Binding-site contacts:
Ligand atom CBG contacts residue PHE39 of chain 1.A at 3.9 Å (hydrophobic).
Ligand atom CAV contacts residue MET50 of chain 1.A at 4.4 Å (hydrophobic).
Ligand atom CAB contacts residue PHE351 of chain 1.A at 4.0 Å (hydrophobic).
Ligand atom CAA contacts residue ASN347 of chain 1.A at 3.6 Å.
Ligand atom CAI contacts residue MET50 of chain 1.A at 3.7 Å (hydrophobic).
Ligand atom CAK contacts residue PHE39 of chain 1.A at 3.6 Å (hydrophobic).
Ligand atom CAA contacts residue PHE189 of chain 1.A at 3.8 Å (hydrophobic).
Ligand atom CAN contacts residue PHE189 of chain 1.A at 3.9 Å (hydrophobic).
Ligand atom CAZ contacts residue MET50 of chain 1.A at 4.5 Å (hydrophobic).
Ligand atom OAF contacts residue ARG47 of chain 1.A at 4.2 Å.
Ligand atom CAN contacts residue ILE186 of chain 1.A at 4.3 Å (hydrophobic).
Ligand atom CAY contacts residue ARG47 of chain 1.A at 4.3 Å.
Ligand atom CAQ contacts residue ILE186 of chain 1.A at 3.5 Å (hydrophobic).
Ligand atom CBD contacts residue PHE39 of chain 1.A at 4.4 Å (hydrophobic).
Ligand atom CBA contacts residue PHE351 of chain 1.A at 4.2 Å (hydrophobic).
Ligand atom CBA contacts residue PHE189 of chain 1.A at 3.5 Å (hydrophobic).
Ligand atom OAG contacts residue ARG47 of chain 1.A at 3.8 Å.
Ligand atom CAA contacts residue LYS185 of chain 1.A at 4.5 Å.
Ligand atom CAU contacts residue LEU36 of chain 1.A at 4.0 Å (hydrophobic).
Ligand atom CAJ contacts residue PHE351 of chain 1.A at 4.1 Å (hydrophobic).
Ligand atom CAE contacts residue PHE190 of chain 1.A at 3.4 Å (hydrophobic).
Ligand atom CBE contacts residue PHE351 of chain 1.A at 4.5 Å (hydrophobic).
Ligand atom CAI contacts residue PHE39 of chain 1.A at 3.8 Å (hydrophobic).
Ligand atom CAA contacts residue PHE351 of chain 1.A at 3.6 Å (hydrophobic).
Ligand atom CAN contacts residue PHE351 of chain 1.A at 4.1 Å (hydrophobic).
Ligand atom CAP contacts residue ILE186 of chain 1.A at 3.5 Å (hydrophobic).
Ligand atom CAK contacts residue MET50 of chain 1.A at 3.8 Å (hydrophobic).
Ligand atom CAQ contacts residue PHE39 of chain 1.A at 3.7 Å (hydrophobic).
Ligand atom CAQ contacts residue TRP132 of chain 1.A at 4.1 Å (hydrophobic).
Ligand atom OAG contacts residue PHE39 of chain 1.A at 4.3 Å.
Ligand atom CAP contacts residue PHE351 of chain 1.A at 3.9 Å (hydrophobic).
Ligand atom CAA contacts residue ILE186 of chain 1.A at 3.9 Å (hydrophobic).
Ligand atom CAB contacts residue ASN347 of chain 1.A at 4.5 Å.
Ligand atom CAJ contacts residue PHE189 of chain 1.A at 4.3 Å (hydrophobic).
Ligand atom CAA contacts residue ILE348 of chain 1.A at 4.3 Å (hydrophobic).
Ligand atom CAS contacts residue LEU36 of chain 1.A at 4.4 Å (hydrophobic).
Ligand atom CAO contacts residue PHE351 of chain 1.A at 3.7 Å (hydrophobic).
Ligand atom CAB contacts residue PHE189 of chain 1.A at 4.1 Å (hydrophobic).
Ligand atom CAB contacts residue ILE348 of chain 1.A at 3.6 Å (hydrophobic).
Ligand atom CAP contacts residue PHE39 of chain 1.A at 4.4 Å (hydrophobic).

Sequence of chain 1.A:
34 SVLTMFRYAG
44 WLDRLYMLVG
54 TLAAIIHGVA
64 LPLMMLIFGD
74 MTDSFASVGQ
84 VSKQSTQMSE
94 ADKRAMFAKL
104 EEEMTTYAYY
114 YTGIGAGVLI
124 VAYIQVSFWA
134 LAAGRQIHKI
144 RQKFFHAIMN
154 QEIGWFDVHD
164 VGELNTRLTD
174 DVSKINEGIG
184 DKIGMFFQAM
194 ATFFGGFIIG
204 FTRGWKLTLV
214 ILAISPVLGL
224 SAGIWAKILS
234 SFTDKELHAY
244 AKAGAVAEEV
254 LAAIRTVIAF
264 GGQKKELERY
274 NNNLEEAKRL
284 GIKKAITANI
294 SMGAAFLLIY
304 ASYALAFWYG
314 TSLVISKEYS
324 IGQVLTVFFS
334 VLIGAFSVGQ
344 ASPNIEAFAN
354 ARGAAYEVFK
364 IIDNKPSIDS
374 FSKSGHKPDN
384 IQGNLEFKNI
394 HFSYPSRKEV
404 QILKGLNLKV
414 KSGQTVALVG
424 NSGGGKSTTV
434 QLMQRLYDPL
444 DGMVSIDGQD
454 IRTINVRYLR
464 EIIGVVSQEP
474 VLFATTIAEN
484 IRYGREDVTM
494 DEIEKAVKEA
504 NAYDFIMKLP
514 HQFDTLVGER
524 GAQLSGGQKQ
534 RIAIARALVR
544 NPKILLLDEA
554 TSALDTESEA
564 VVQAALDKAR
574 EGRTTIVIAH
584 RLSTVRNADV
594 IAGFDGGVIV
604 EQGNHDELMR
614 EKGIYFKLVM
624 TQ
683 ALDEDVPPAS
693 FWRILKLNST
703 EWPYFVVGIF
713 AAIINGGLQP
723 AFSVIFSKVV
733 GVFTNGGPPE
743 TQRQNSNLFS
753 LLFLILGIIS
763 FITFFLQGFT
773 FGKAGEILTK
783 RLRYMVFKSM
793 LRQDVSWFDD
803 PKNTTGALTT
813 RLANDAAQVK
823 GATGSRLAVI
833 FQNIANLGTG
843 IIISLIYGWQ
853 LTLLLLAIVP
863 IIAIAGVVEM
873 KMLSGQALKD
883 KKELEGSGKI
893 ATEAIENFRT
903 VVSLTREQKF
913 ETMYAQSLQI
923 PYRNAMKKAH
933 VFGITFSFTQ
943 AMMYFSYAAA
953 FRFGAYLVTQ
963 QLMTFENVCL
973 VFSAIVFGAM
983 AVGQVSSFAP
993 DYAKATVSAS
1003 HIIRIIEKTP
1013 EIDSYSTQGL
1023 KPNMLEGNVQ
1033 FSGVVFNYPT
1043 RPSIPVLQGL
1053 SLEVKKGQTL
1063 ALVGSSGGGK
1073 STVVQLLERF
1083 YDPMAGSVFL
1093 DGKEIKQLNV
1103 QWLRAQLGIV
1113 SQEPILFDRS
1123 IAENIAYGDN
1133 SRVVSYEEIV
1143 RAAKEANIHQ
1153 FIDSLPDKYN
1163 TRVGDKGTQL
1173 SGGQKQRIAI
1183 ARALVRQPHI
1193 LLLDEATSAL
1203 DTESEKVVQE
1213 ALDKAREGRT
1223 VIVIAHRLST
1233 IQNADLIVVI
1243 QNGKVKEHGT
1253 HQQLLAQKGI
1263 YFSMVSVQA

This protein binds this small molecule.
Small molecule (SMILES): CC(C)CCC[C@@H](C)[C@H]1CC[C@H]2[C@@H]3CC=C4C[C@@H](OC(=O)CCC(=O)O)CC[C@]4(C)[C@H]3CC[C@]12C